Sequence of chain 1.E:
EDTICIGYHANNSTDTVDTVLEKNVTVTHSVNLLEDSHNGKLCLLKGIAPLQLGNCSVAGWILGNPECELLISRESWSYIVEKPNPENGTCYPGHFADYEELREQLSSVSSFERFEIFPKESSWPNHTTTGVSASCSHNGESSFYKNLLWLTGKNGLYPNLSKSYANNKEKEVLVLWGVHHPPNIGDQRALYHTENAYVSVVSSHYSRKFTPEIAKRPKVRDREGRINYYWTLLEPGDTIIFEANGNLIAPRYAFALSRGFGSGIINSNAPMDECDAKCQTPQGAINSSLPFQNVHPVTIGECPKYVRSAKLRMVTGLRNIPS

Binding-site contacts:
Ligand atom C8 contacts residue ASN160 of chain 1.E at 3.6 Å.
Ligand atom C6 contacts residue TYR198 of chain 1.E at 3.6 Å (hydrophobic).
Ligand atom N2 contacts residue ASN160 of chain 1.E at 2.8 Å (h-bond).
Ligand atom C1 contacts residue TYR198 of chain 1.E at 3.9 Å (hydrophobic).
Ligand atom C3 contacts residue ASN160 of chain 1.E at 3.7 Å.
Ligand atom C2 contacts residue ASN160 of chain 1.E at 2.4 Å.
Ligand atom O5 contacts residue ASN160 of chain 1.E at 2.4 Å (h-bond).
Ligand atom O6 contacts residue TYR198 of chain 1.E at 4.5 Å.
Ligand atom C5 contacts residue ASN160 of chain 1.E at 3.7 Å.
Ligand atom C4 contacts residue ASN160 of chain 1.E at 4.2 Å.
Ligand atom C1 contacts residue ASN160 of chain 1.E at 1.4 Å.
Ligand atom C5 contacts residue TYR198 of chain 1.E at 3.8 Å (hydrophobic).
Ligand atom O7 contacts residue ASN160 of chain 1.E at 3.1 Å (h-bond).
Ligand atom O5 contacts residue TYR198 of chain 1.E at 2.9 Å (h-bond).
Ligand atom C7 contacts residue ASN160 of chain 1.E at 3.1 Å.

A small-molecule ligand and the protein it binds are described below.
Small molecule (SMILES): CC(=O)N[C@@H]1[C@@H](O)[C@H](O)[C@@H](CO)O[C@H]1O